Binding-site contacts:
Ligand atom O5' contacts residue LYS8 of chain 6.C at 4.5 Å.
Ligand atom C2' contacts residue GLU74 of chain 6.C at 4.1 Å.
Ligand atom OP1 contacts residue PRO132 of chain 6.C at 3.6 Å.
Ligand atom P contacts residue LYS8 of chain 6.C at 3.0 Å.
Ligand atom O2' contacts residue LEU135 of chain 6.C at 4.3 Å.
Ligand atom O2' contacts residue GLU74 of chain 6.C at 3.2 Å.
Ligand atom O2' contacts residue ASN134 of chain 6.C at 3.2 Å (h-bond).
Ligand atom C1' contacts residue GLU74 of chain 6.C at 3.8 Å.
Ligand atom OP1 contacts residue ASN134 of chain 6.C at 4.2 Å.
Ligand atom OP1 contacts residue LYS10 of chain 6.C at 4.3 Å.
Ligand atom OP1 contacts residue LYS8 of chain 6.C at 2.6 Å (salt-bridge).
Ligand atom OP2 contacts residue LYS8 of chain 6.C at 2.9 Å (salt-bridge).
Ligand atom P contacts residue LYS10 of chain 6.C at 4.0 Å.
Ligand atom OP2 contacts residue LYS10 of chain 6.C at 2.9 Å.
Ligand atom O3' contacts residue LYS8 of chain 6.C at 3.8 Å.
Ligand atom C2' contacts residue ASN134 of chain 6.C at 4.3 Å.
Ligand atom O4' contacts residue GLU74 of chain 6.C at 3.7 Å.
Ligand atom C4' contacts residue GLU74 of chain 6.C at 3.9 Å.
Ligand atom O3' contacts residue ASN134 of chain 6.C at 4.2 Å.

This small molecule binds to this protein.
Small molecule (SMILES): Nc1ccn([C@@H]2O[C@H](CO[P](=O)(O)O[C@H]3[C@@H](O)[C@H](n4ccc(N)nc4=O)O[C@@H]3CO[P](=O)(O)O[C@H]3[C@@H](O)[C@H](n4ccc(N)nc4=O)O[C@@H]3CO)[C@@H](O)[C@H]2O)c(=O)n1

Sequence of chain 6.C:
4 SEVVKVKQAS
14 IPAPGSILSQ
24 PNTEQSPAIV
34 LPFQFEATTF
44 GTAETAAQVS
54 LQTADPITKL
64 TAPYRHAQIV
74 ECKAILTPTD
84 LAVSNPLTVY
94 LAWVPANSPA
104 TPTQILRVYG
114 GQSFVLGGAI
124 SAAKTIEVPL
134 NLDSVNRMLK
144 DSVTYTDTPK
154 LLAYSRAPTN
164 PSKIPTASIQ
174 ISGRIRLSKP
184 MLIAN